Binding-site contacts:
Ligand atom C2 contacts residue ARG52 of chain 1.A at 3.7 Å.
Ligand atom C5 contacts residue ARG52 of chain 1.A at 4.0 Å.
Ligand atom C8 contacts residue ARG52 of chain 1.A at 4.4 Å.
Ligand atom C5 contacts residue ARG49 of chain 1.A at 4.5 Å.
Ligand atom O5 contacts residue ARG52 of chain 1.A at 3.2 Å (salt-bridge).
Ligand atom C5 contacts residue VAL69 of chain 1.A at 3.7 Å (hydrophobic).
Ligand atom C8 contacts residue VAL69 of chain 1.A at 3.8 Å (hydrophobic).
Ligand atom C2 contacts residue ASN95 of chain 1.A at 2.5 Å.
Ligand atom C7 contacts residue VAL69 of chain 1.A at 4.4 Å (hydrophobic).
Ligand atom O7 contacts residue VAL69 of chain 1.A at 3.9 Å.
Ligand atom C8 contacts residue ASN95 of chain 1.A at 3.5 Å.
Ligand atom C1 contacts residue ASN95 of chain 1.A at 1.5 Å.
Ligand atom N2 contacts residue ASN95 of chain 1.A at 2.9 Å (h-bond).
Ligand atom C6 contacts residue ALA71 of chain 1.A at 4.2 Å (hydrophobic).
Ligand atom C6 contacts residue ARG52 of chain 1.A at 3.7 Å.
Ligand atom O5 contacts residue ALA71 of chain 1.A at 4.4 Å.
Ligand atom O6 contacts residue ALA71 of chain 1.A at 4.5 Å.
Ligand atom C5 contacts residue ALA71 of chain 1.A at 4.2 Å (hydrophobic).
Ligand atom O5 contacts residue PHE70 of chain 1.A at 4.2 Å.
Ligand atom C1 contacts residue ARG52 of chain 1.A at 3.8 Å.
Ligand atom C3 contacts residue ASN95 of chain 1.A at 3.9 Å.
Ligand atom C6 contacts residue ALA50 of chain 1.A at 4.4 Å (hydrophobic).
Ligand atom O5 contacts residue ASN95 of chain 1.A at 2.4 Å (h-bond).
Ligand atom O4 contacts residue VAL69 of chain 1.A at 4.4 Å.
Ligand atom C6 contacts residue VAL51 of chain 1.A at 3.4 Å (hydrophobic).
Ligand atom C5 contacts residue PHE70 of chain 1.A at 4.3 Å (hydrophobic).
Ligand atom C3 contacts residue ARG52 of chain 1.A at 4.5 Å.
Ligand atom O5 contacts residue ALA71 of chain 1.A at 3.6 Å (h-bond).
Ligand atom O7 contacts residue ASN95 of chain 1.A at 3.5 Å (h-bond).
Ligand atom C1 contacts residue ALA71 of chain 1.A at 4.1 Å (hydrophobic).
Ligand atom C5 contacts residue ALA71 of chain 1.A at 3.9 Å (hydrophobic).
Ligand atom C6 contacts residue VAL69 of chain 1.A at 4.0 Å (hydrophobic).
Ligand atom C5 contacts residue ASN95 of chain 1.A at 3.7 Å.
Ligand atom C6 contacts residue ALA71 of chain 1.A at 4.1 Å (hydrophobic).
Ligand atom C4 contacts residue ARG52 of chain 1.A at 4.2 Å.
Ligand atom C6 contacts residue ARG49 of chain 1.A at 3.4 Å.
Ligand atom C4 contacts residue ASN95 of chain 1.A at 4.3 Å.
Ligand atom O4 contacts residue ARG52 of chain 1.A at 3.2 Å (salt-bridge).
Ligand atom C7 contacts residue ASN95 of chain 1.A at 3.4 Å.
Ligand atom C6 contacts residue PHE70 of chain 1.A at 4.3 Å (hydrophobic).

The protein below binds the small molecule below.
Small molecule (SMILES): CC(=O)N[C@H]1[C@H](O[C@H]2[C@H](O)[C@@H](NC(C)=O)CO[C@@H]2CO[C@@H]2O[C@@H](C)[C@@H](O)[C@@H](O)[C@@H]2O)O[C@H](CO)[C@@H](O)[C@@H]1O

Sequence of chain 1.A:
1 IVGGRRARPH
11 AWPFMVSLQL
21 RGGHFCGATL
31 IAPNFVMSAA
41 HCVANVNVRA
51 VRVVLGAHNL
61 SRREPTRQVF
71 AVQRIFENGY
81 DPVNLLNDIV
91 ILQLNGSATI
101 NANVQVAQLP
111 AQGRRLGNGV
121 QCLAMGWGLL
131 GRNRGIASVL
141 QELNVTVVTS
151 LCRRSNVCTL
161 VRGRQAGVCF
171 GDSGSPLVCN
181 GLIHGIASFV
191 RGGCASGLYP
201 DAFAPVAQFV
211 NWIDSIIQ